Binding-site contacts:
Ligand atom C15 contacts residue LYS167 of chain 1.B at 3.5 Å.
Ligand atom C2 contacts residue PHE73 of chain 1.B at 4.0 Å (hydrophobic).
Ligand atom C8 contacts residue FOH1 of chain 1.F at 0.9 Å.
Ligand atom C7 contacts residue FOH1 of chain 1.F at 0.8 Å.
Ligand atom O1 contacts residue SER202 of chain 1.B at 3.3 Å (h-bond).
Ligand atom O1 contacts residue ASP206 of chain 1.B at 2.8 Å (salt-bridge).
Ligand atom C15 contacts residue ASP206 of chain 1.B at 4.2 Å.
Ligand atom C5 contacts residue TYR53 of chain 1.B at 4.1 Å (hydrophobic).
Ligand atom C4 contacts residue PHE73 of chain 1.B at 3.1 Å (hydrophobic).
Ligand atom C3 contacts residue LEU170 of chain 1.B at 4.0 Å (hydrophobic).
Ligand atom C14 contacts residue FOH1 of chain 1.F at 4.3 Å.
Ligand atom C5 contacts residue FOH1 of chain 1.F at 1.2 Å.
Ligand atom O1 contacts residue ARG161 of chain 1.B at 3.8 Å.
Ligand atom C3 contacts residue GLY166 of chain 1.B at 4.0 Å.
Ligand atom C8 contacts residue LYS167 of chain 1.B at 3.7 Å.
Ligand atom C15 contacts residue ARG161 of chain 1.B at 3.3 Å.
Ligand atom C1 contacts residue FOH1 of chain 1.F at 1.1 Å.
Ligand atom C2 contacts residue FOH1 of chain 1.F at 1.3 Å.
Ligand atom C13 contacts residue ARG161 of chain 1.B at 3.4 Å.
Ligand atom C14 contacts residue ASN205 of chain 1.B at 3.6 Å.
Ligand atom C14 contacts residue ARG161 of chain 1.B at 4.3 Å.
Ligand atom C11 contacts residue FOH1 of chain 1.F at 2.9 Å.
Ligand atom C14 contacts residue LYS167 of chain 1.B at 3.9 Å.
Ligand atom C15 contacts residue SER202 of chain 1.B at 3.6 Å.
Ligand atom C3 contacts residue FOH1 of chain 1.F at 2.4 Å.
Ligand atom C9 contacts residue FOH1 of chain 1.F at 0.9 Å.
Ligand atom C6 contacts residue TYR53 of chain 1.B at 4.3 Å (hydrophobic).
Ligand atom C8 contacts residue ASN205 of chain 1.B at 3.2 Å.
Ligand atom C1 contacts residue PHE73 of chain 1.B at 3.8 Å (hydrophobic).
Ligand atom C15 contacts residue ASN205 of chain 1.B at 4.2 Å.
Ligand atom C5 contacts residue PHE73 of chain 1.B at 3.9 Å (hydrophobic).
Ligand atom O1 contacts residue ASN205 of chain 1.B at 3.8 Å.
Ligand atom C3 contacts residue LYS167 of chain 1.B at 3.9 Å.
Ligand atom C4 contacts residue FOH1 of chain 1.F at 1.6 Å.
Ligand atom C12 contacts residue FOH1 of chain 1.F at 3.8 Å.
Ligand atom O1 contacts residue TYR157 of chain 1.B at 4.3 Å.
Ligand atom C6 contacts residue FOH1 of chain 1.F at 1.1 Å.
Ligand atom C6 contacts residue PHE73 of chain 1.B at 4.2 Å (hydrophobic).
Ligand atom C10 contacts residue FOH1 of chain 1.F at 1.8 Å.
Ligand atom C1 contacts residue PHE139 of chain 1.B at 3.8 Å (hydrophobic).

Sequence of chain 1.B:
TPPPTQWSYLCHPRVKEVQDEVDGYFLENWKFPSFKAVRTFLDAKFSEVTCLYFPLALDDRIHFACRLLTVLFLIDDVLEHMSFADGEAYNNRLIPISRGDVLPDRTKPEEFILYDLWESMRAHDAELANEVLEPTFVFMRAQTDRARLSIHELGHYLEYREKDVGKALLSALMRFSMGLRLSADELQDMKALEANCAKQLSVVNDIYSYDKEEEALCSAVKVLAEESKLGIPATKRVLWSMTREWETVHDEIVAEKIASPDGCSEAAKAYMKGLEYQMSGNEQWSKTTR

This protein binds this small molecule.
Small molecule (SMILES): CC(C)=CCC/C(C)=C/CC/C(C)=C/CO